Sequence of chain 1.C:
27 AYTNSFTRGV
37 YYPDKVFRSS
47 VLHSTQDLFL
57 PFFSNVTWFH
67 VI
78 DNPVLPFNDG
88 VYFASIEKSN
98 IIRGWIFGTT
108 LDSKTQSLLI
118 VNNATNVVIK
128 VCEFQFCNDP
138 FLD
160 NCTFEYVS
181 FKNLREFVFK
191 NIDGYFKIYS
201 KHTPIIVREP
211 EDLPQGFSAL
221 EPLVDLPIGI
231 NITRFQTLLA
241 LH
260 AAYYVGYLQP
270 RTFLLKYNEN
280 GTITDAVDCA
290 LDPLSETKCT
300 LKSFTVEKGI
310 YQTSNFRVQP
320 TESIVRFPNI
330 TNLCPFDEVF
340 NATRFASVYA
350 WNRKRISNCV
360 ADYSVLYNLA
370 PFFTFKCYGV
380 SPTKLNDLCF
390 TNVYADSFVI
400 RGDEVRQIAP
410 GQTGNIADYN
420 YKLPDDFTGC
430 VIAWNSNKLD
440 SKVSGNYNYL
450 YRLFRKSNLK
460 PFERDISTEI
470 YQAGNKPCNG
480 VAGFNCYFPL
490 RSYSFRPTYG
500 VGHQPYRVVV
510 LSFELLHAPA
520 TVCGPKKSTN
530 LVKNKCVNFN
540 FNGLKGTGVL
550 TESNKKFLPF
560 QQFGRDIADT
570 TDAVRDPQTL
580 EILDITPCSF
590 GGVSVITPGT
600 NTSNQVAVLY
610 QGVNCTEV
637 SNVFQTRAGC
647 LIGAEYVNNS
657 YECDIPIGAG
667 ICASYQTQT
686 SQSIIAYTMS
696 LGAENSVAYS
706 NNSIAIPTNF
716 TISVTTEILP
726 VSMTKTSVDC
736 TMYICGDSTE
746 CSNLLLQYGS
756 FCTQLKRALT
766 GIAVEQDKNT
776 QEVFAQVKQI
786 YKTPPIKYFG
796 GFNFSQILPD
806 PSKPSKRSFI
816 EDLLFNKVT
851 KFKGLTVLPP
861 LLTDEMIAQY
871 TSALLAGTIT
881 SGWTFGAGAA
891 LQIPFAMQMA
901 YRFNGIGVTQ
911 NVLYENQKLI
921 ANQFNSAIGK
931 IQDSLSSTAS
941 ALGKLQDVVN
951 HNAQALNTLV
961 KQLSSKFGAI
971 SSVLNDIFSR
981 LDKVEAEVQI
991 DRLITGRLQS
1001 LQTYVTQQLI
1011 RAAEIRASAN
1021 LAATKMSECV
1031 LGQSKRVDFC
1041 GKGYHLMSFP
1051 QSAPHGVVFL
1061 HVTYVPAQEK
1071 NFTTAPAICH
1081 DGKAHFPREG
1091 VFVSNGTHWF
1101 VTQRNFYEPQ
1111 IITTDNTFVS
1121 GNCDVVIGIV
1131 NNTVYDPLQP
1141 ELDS

This small molecule binds to this protein.
Small molecule (SMILES): CC(=O)N[C@@H]1[C@@H](O)[C@H](O)[C@@H](CO)O[C@H]1O

Binding-site contacts:
Ligand atom C2 contacts residue ASN654 of chain 1.C at 2.5 Å.
Ligand atom N2 contacts residue ASN654 of chain 1.C at 2.9 Å (h-bond).
Ligand atom C1 contacts residue ASN654 of chain 1.C at 1.4 Å.
Ligand atom O7 contacts residue ASN654 of chain 1.C at 3.2 Å (h-bond).
Ligand atom C7 contacts residue ASN654 of chain 1.C at 3.2 Å.
Ligand atom C4 contacts residue ASN654 of chain 1.C at 4.2 Å.
Ligand atom C5 contacts residue ASN654 of chain 1.C at 3.7 Å.
Ligand atom C3 contacts residue ASN654 of chain 1.C at 3.8 Å.
Ligand atom O5 contacts residue ASN654 of chain 1.C at 2.4 Å (h-bond).
Ligand atom C8 contacts residue ASN654 of chain 1.C at 4.4 Å.